Sequence of chain 1.A:
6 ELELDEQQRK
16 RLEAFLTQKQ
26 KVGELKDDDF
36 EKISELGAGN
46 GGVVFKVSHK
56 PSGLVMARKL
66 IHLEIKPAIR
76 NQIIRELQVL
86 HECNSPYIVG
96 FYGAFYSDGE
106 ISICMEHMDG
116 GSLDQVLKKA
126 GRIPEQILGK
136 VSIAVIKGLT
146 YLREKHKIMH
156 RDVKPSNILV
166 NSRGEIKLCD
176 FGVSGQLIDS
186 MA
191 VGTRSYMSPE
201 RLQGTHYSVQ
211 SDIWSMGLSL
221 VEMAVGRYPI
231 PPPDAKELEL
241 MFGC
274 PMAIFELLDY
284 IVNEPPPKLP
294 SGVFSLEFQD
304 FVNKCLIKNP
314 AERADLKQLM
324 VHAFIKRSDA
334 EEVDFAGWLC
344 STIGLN

The protein below binds the small molecule below.
Small molecule (SMILES): O=C(NOC[C@H](O)CO)c1ccc(F)c(F)c1Nc1ccc(I)cc1Cl

Binding-site contacts:
Ligand atom O16 contacts residue ASP175 of chain 1.A at 3.7 Å.
Ligand atom N15 contacts residue LYS64 of chain 1.A at 3.7 Å.
Ligand atom F26 contacts residue SER179 of chain 1.A at 3.0 Å.
Ligand atom C19 contacts residue AGS1 of chain 1.C at 3.3 Å.
Ligand atom C13 contacts residue LEU182 of chain 1.A at 3.6 Å (hydrophobic).
Ligand atom O21 contacts residue LYS64 of chain 1.A at 3.5 Å (salt-bridge).
Ligand atom CL24 contacts residue ASP175 of chain 1.A at 3.4 Å.
Ligand atom O22 contacts residue ASN45 of chain 1.A at 3.7 Å.
Ligand atom C01 contacts residue ASP175 of chain 1.A at 3.6 Å.
Ligand atom C02 contacts residue PHE176 of chain 1.A at 3.6 Å (hydrophobic).
Ligand atom C06 contacts residue ASP175 of chain 1.A at 3.4 Å.
Ligand atom CL24 contacts residue LYS64 of chain 1.A at 3.7 Å.
Ligand atom C05 contacts residue MET110 of chain 1.A at 3.8 Å (hydrophobic).
Ligand atom O21 contacts residue AGS1 of chain 1.C at 2.9 Å (h-bond).
Ligand atom F26 contacts residue PHE176 of chain 1.A at 3.3 Å.
Ligand atom O22 contacts residue GLY46 of chain 1.A at 3.3 Å (h-bond).
Ligand atom F25 contacts residue PHE176 of chain 1.A at 3.4 Å.
Ligand atom C19 contacts residue LYS64 of chain 1.A at 3.6 Å.
Ligand atom C20 contacts residue AGS1 of chain 1.C at 3.5 Å.
Ligand atom O22 contacts residue AGS1 of chain 1.C at 2.7 Å (h-bond).
Ligand atom O16 contacts residue LYS64 of chain 1.A at 2.6 Å (salt-bridge).
Ligand atom I23 contacts residue VAL94 of chain 1.A at 3.1 Å.
Ligand atom F26 contacts residue GLY177 of chain 1.A at 3.6 Å.
Ligand atom F25 contacts residue LEU82 of chain 1.A at 3.5 Å.
Ligand atom C03 contacts residue LEU85 of chain 1.A at 3.8 Å (hydrophobic).
Ligand atom O21 contacts residue GLY47 of chain 1.A at 3.8 Å.
Ligand atom C03 contacts residue ASP175 of chain 1.A at 3.6 Å.
Ligand atom C18 contacts residue LYS64 of chain 1.A at 2.8 Å.
Ligand atom F25 contacts residue VAL178 of chain 1.A at 3.4 Å.
Ligand atom F26 contacts residue VAL178 of chain 1.A at 3.2 Å.
Ligand atom O17 contacts residue ASP175 of chain 1.A at 3.4 Å (salt-bridge).
Ligand atom C02 contacts residue ASP175 of chain 1.A at 3.6 Å.
Ligand atom C14 contacts residue LYS64 of chain 1.A at 3.5 Å.
Ligand atom C12 contacts residue LEU182 of chain 1.A at 3.7 Å (hydrophobic).
Ligand atom C10 contacts residue MET186 of chain 1.A at 3.6 Å (hydrophobic).
Ligand atom C12 contacts residue PHE176 of chain 1.A at 3.2 Å (hydrophobic).
Ligand atom O17 contacts residue LYS64 of chain 1.A at 2.9 Å (salt-bridge).
Ligand atom C13 contacts residue PHE176 of chain 1.A at 3.3 Å (hydrophobic).
Ligand atom C14 contacts residue ASP175 of chain 1.A at 3.8 Å.
Ligand atom CL24 contacts residue ILE108 of chain 1.A at 3.5 Å.